Sequence of chain 1.A:
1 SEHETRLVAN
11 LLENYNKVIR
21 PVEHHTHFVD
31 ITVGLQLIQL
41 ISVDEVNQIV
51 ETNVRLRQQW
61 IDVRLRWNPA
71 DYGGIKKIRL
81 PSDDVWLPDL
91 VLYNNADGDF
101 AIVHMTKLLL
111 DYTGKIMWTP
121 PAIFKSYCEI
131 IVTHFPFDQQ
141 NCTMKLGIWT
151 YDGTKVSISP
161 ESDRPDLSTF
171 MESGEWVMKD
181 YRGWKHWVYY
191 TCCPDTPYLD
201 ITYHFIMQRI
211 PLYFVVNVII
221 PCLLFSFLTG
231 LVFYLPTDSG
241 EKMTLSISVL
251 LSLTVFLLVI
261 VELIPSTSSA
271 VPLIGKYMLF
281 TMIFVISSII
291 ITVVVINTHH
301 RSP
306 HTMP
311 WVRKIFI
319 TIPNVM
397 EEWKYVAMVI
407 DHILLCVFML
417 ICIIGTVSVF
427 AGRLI

The protein below binds the small molecule below.
Small molecule (SMILES): CC(=O)N[C@H]1[C@H](O[C@H]2[C@H](O)[C@@H](NC(C)=O)CO[C@@H]2CO)O[C@H](CO)[C@@H](O[C@@H]2O[C@H](CO[C@H]3O[C@H](CO[C@H]4O[C@H](CO)[C@@H](O)[C@H](O)[C@@H]4O[C@H]4O[C@H](CO)[C@@H](O)[C@H](O)[C@@H]4O)[C@@H](O)[C@H](O[C@H]4O[C@H](CO)[C@@H](O)[C@H](O)[C@@H]4O)[C@@H]3O)[C@@H](O)[C@H](O[C@H]3O[C@H](CO)[C@@H](O)[C@H](O)[C@@H]3O[C@H]3O[C@H](CO)[C@@H](O)[C@H](O)[C@@H]3O)[C@@H]2O)[C@@H]1O

Binding-site contacts:
Ligand atom O5 contacts residue TRP187 of chain 1.A at 3.4 Å.
Ligand atom O5 contacts residue ASN141 of chain 1.A at 2.3 Å (h-bond).
Ligand atom C2 contacts residue TRP187 of chain 1.A at 3.7 Å (hydrophobic).
Ligand atom O6 contacts residue HIS186 of chain 1.A at 3.9 Å.
Ligand atom C7 contacts residue HIS186 of chain 1.A at 3.3 Å.
Ligand atom O6 contacts residue TRP184 of chain 1.A at 3.7 Å.
Ligand atom O5 contacts residue LYS185 of chain 1.A at 3.5 Å (salt-bridge).
Ligand atom N2 contacts residue ASN141 of chain 1.A at 2.9 Å (h-bond).
Ligand atom O2 contacts residue TRP187 of chain 1.A at 3.1 Å (h-bond).
Ligand atom C5 contacts residue TRP184 of chain 1.A at 3.8 Å (hydrophobic).
Ligand atom C1 contacts residue TRP187 of chain 1.A at 3.8 Å (hydrophobic).
Ligand atom C5 contacts residue ASN141 of chain 1.A at 3.6 Å.
Ligand atom C8 contacts residue HIS186 of chain 1.A at 3.5 Å.
Ligand atom C2 contacts residue ASN141 of chain 1.A at 2.5 Å.
Ligand atom O7 contacts residue ASN141 of chain 1.A at 2.9 Å (h-bond).
Ligand atom O6 contacts residue TRP187 of chain 1.A at 3.1 Å.
Ligand atom O6 contacts residue GLU36 of chain 1.G at 3.2 Å (salt-bridge).
Ligand atom C6 contacts residue LYS185 of chain 1.A at 3.7 Å.
Ligand atom C2 contacts residue HIS186 of chain 1.A at 3.9 Å.
Ligand atom O7 contacts residue HIS186 of chain 1.A at 3.1 Å.
Ligand atom O6 contacts residue THR143 of chain 1.A at 3.3 Å.
Ligand atom O5 contacts residue TRP184 of chain 1.A at 3.9 Å.
Ligand atom C3 contacts residue ASN141 of chain 1.A at 3.8 Å.
Ligand atom O3 contacts residue HIS186 of chain 1.A at 2.9 Å (h-bond).
Ligand atom O4 contacts residue GLN7 of chain 1.G at 3.9 Å.
Ligand atom C1 contacts residue LYS185 of chain 1.A at 3.4 Å.
Ligand atom C7 contacts residue ASN141 of chain 1.A at 3.1 Å.
Ligand atom O3 contacts residue GLU36 of chain 1.G at 3.7 Å.
Ligand atom C4 contacts residue GLU36 of chain 1.G at 3.8 Å.
Ligand atom C6 contacts residue THR143 of chain 1.A at 3.6 Å.
Ligand atom C1 contacts residue HIS186 of chain 1.A at 3.8 Å.
Ligand atom O3 contacts residue TYR189 of chain 1.A at 3.3 Å (h-bond).
Ligand atom C1 contacts residue ASN141 of chain 1.A at 1.4 Å.
Ligand atom C6 contacts residue TRP187 of chain 1.A at 3.6 Å (hydrophobic).
Ligand atom O2 contacts residue HIS186 of chain 1.A at 3.7 Å.
Ligand atom O4 contacts residue GLU36 of chain 1.G at 3.5 Å (salt-bridge).
Ligand atom N2 contacts residue HIS186 of chain 1.A at 3.6 Å.
Ligand atom O7 contacts residue THR202 of chain 1.A at 3.8 Å.
Ligand atom O3 contacts residue GLN7 of chain 1.G at 3.8 Å.
Ligand atom C8 contacts residue ILE206 of chain 1.A at 3.8 Å (hydrophobic).

Sequence of chain 1.G:
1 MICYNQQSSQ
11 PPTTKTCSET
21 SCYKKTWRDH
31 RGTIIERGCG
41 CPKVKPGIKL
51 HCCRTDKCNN